Binding-site contacts:
Ligand atom C4 contacts residue MET224 of chain 9.A at 4.0 Å (hydrophobic).
Ligand atom O1 contacts residue PHE186 of chain 9.A at 3.7 Å.
Ligand atom C2C contacts residue TYR152 of chain 9.A at 4.0 Å (hydrophobic).
Ligand atom C7C contacts residue TYR128 of chain 9.A at 3.7 Å (hydrophobic).
Ligand atom N2 contacts residue ALA24 of chain 9.C at 3.3 Å.
Ligand atom C5A contacts residue CYS199 of chain 9.A at 3.9 Å (hydrophobic).
Ligand atom C2C contacts residue VAL188 of chain 9.A at 3.4 Å (hydrophobic).
Ligand atom C31 contacts residue ALA150 of chain 9.A at 3.8 Å (hydrophobic).
Ligand atom C5 contacts residue PHE186 of chain 9.A at 3.7 Å (hydrophobic).
Ligand atom C5B contacts residue LEU106 of chain 9.A at 4.0 Å (hydrophobic).
Ligand atom C5 contacts residue MET224 of chain 9.A at 4.0 Å (hydrophobic).
Ligand atom C1B contacts residue MET221 of chain 9.A at 3.7 Å (hydrophobic).
Ligand atom C4 contacts residue PHE186 of chain 9.A at 3.5 Å (hydrophobic).
Ligand atom C4C contacts residue VAL188 of chain 9.A at 3.9 Å (hydrophobic).
Ligand atom CM2 contacts residue LEU116 of chain 9.A at 3.6 Å (hydrophobic).
Ligand atom C6B contacts residue TYR197 of chain 9.A at 3.5 Å (hydrophobic).
Ligand atom C31 contacts residue SER175 of chain 9.A at 3.6 Å.
Ligand atom N2 contacts residue PRO174 of chain 9.A at 3.9 Å.
Ligand atom C3C contacts residue VAL188 of chain 9.A at 3.2 Å (hydrophobic).
Ligand atom C4A contacts residue ASN219 of chain 9.A at 3.9 Å.
Ligand atom C4 contacts residue TYR152 of chain 9.A at 3.9 Å (hydrophobic).
Ligand atom C3 contacts residue PRO174 of chain 9.A at 3.8 Å (hydrophobic).
Ligand atom C2B contacts residue MET221 of chain 9.A at 3.6 Å (hydrophobic).
Ligand atom O1 contacts residue VAL188 of chain 9.A at 3.8 Å.
Ligand atom N3A contacts residue ASN219 of chain 9.A at 3.8 Å.
Ligand atom C5B contacts residue TYR197 of chain 9.A at 3.7 Å (hydrophobic).
Ligand atom N2 contacts residue PHE186 of chain 9.A at 3.9 Å.
Ligand atom C4A contacts residue ASN198 of chain 9.A at 4.0 Å.
Ligand atom C6C contacts residue VAL191 of chain 9.A at 3.5 Å (hydrophobic).
Ligand atom C4A contacts residue ILE215 of chain 9.A at 3.9 Å (hydrophobic).
Ligand atom C5C contacts residue TYR128 of chain 9.A at 3.6 Å (hydrophobic).
Ligand atom C1C contacts residue MET224 of chain 9.A at 3.4 Å (hydrophobic).
Ligand atom C5C contacts residue ILE104 of chain 9.A at 4.0 Å (hydrophobic).
Ligand atom O1 contacts residue TYR152 of chain 9.A at 4.0 Å.
Ligand atom O1 contacts residue ALA24 of chain 9.C at 3.6 Å.
Ligand atom C31 contacts residue PRO174 of chain 9.A at 3.4 Å (hydrophobic).
Ligand atom O1B contacts residue MET221 of chain 9.A at 3.7 Å.
Ligand atom C3 contacts residue PHE186 of chain 9.A at 3.8 Å (hydrophobic).
Ligand atom C5 contacts residue TYR152 of chain 9.A at 3.8 Å (hydrophobic).
Ligand atom C31 contacts residue VAL176 of chain 9.A at 3.3 Å (hydrophobic).

Sequence of chain 9.A:
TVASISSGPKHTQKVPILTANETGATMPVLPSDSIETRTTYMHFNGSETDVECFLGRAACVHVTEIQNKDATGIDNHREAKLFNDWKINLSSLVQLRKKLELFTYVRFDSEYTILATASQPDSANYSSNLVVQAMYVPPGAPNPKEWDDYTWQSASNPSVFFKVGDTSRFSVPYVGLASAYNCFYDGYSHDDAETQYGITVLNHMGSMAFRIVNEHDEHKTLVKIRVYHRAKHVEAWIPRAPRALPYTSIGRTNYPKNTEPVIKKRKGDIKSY

The protein below binds the small molecule below.
Small molecule (SMILES): CC[C@H]1COC(c2ccc(OCCCCCCCc3cc(C)no3)cc2)=N1

Sequence of chain 9.C:
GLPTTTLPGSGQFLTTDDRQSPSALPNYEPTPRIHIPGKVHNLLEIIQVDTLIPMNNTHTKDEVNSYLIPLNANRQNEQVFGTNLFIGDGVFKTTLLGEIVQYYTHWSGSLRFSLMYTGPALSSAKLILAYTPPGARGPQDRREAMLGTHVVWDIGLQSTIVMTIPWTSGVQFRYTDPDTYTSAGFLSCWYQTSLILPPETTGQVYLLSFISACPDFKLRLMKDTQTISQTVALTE